The small molecule below binds the protein below.
Small molecule (SMILES): CC(=O)N[C@@H]1[C@@H](O)[C@H](O)[C@@H](CO)O[C@H]1O

Binding-site contacts:
Ligand atom C6 contacts residue ASN200 of chain 51.E at 3.3 Å.
Ligand atom C4 contacts residue ASN200 of chain 51.E at 3.8 Å.
Ligand atom C3 contacts residue ASN200 of chain 51.E at 3.7 Å.
Ligand atom C8 contacts residue LEU192 of chain 51.E at 3.7 Å (hydrophobic).
Ligand atom O5 contacts residue SER197 of chain 51.E at 4.0 Å.
Ligand atom C5 contacts residue ASN200 of chain 51.E at 3.3 Å.
Ligand atom C1 contacts residue LEU192 of chain 51.E at 3.9 Å (hydrophobic).
Ligand atom C8 contacts residue VAL205 of chain 51.E at 3.7 Å (hydrophobic).
Ligand atom O7 contacts residue LYS203 of chain 51.E at 4.0 Å.
Ligand atom C1 contacts residue ASN200 of chain 51.E at 1.4 Å.
Ligand atom C6 contacts residue SER197 of chain 51.E at 4.3 Å.
Ligand atom N2 contacts residue LEU192 of chain 51.E at 3.5 Å.
Ligand atom O7 contacts residue ASN200 of chain 51.E at 3.3 Å (h-bond).
Ligand atom C7 contacts residue ASN200 of chain 51.E at 3.6 Å.
Ligand atom C5 contacts residue SER197 of chain 51.E at 4.2 Å.
Ligand atom C6 contacts residue LEU199 of chain 51.E at 4.1 Å (hydrophobic).
Ligand atom O6 contacts residue ASN200 of chain 51.E at 3.0 Å (h-bond).
Ligand atom N2 contacts residue ASN200 of chain 51.E at 3.3 Å (h-bond).
Ligand atom C7 contacts residue LEU192 of chain 51.E at 3.8 Å (hydrophobic).
Ligand atom O5 contacts residue ASN200 of chain 51.E at 2.5 Å (h-bond).
Ligand atom C2 contacts residue LEU192 of chain 51.E at 4.3 Å (hydrophobic).
Ligand atom C2 contacts residue ASN200 of chain 51.E at 2.5 Å.

Sequence of chain 51.E:
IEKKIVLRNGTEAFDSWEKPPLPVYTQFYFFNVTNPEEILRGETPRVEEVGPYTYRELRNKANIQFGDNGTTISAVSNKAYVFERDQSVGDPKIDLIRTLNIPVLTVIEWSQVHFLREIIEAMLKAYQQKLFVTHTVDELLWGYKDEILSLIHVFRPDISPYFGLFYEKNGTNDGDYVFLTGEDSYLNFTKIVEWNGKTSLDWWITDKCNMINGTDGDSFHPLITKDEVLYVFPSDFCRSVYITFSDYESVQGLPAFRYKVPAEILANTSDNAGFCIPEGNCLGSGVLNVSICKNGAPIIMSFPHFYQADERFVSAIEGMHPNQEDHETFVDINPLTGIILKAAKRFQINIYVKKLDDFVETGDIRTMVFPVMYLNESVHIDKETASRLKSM